Sequence of chain 1.C:
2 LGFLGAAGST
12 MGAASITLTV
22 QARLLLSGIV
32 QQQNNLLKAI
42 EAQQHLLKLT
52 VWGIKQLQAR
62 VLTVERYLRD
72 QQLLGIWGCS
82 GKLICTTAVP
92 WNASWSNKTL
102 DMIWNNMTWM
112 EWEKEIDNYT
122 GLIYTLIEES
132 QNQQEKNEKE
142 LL

Sequence of chain 1.B:
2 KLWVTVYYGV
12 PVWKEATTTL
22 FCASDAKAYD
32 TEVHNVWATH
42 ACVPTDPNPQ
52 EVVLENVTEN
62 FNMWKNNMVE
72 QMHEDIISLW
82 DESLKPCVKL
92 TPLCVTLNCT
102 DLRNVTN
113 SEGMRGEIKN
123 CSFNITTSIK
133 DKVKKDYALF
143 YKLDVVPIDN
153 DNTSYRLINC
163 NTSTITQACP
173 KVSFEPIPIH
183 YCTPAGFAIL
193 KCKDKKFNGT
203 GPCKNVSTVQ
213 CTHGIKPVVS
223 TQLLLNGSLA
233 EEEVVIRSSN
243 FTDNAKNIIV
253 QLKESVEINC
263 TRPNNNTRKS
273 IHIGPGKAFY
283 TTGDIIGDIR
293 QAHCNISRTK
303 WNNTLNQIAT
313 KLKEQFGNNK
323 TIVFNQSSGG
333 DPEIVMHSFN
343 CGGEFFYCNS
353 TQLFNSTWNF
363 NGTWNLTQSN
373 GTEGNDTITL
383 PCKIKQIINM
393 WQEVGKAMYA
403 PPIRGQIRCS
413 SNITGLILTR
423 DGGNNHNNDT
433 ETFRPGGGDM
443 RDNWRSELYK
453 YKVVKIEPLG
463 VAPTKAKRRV

Binding-site contacts:
Ligand atom C2 contacts residue ASN57 of chain 1.B at 2.5 Å.
Ligand atom C8 contacts residue SER10 of chain 1.C at 3.4 Å.
Ligand atom C7 contacts residue GLU56 of chain 1.B at 3.7 Å.
Ligand atom C2 contacts residue GLU56 of chain 1.B at 4.2 Å.
Ligand atom N2 contacts residue GLU56 of chain 1.B at 3.1 Å (salt-bridge).
Ligand atom O7 contacts residue ASN57 of chain 1.B at 2.9 Å (h-bond).
Ligand atom C8 contacts residue GLY6 of chain 1.C at 4.4 Å.
Ligand atom O7 contacts residue SER10 of chain 1.C at 3.0 Å (h-bond).
Ligand atom C3 contacts residue GLU56 of chain 1.B at 4.3 Å.
Ligand atom C5 contacts residue ASN57 of chain 1.B at 3.6 Å.
Ligand atom C8 contacts residue GLU56 of chain 1.B at 3.6 Å.
Ligand atom O7 contacts residue GLU56 of chain 1.B at 3.6 Å (salt-bridge).
Ligand atom C3 contacts residue ASN57 of chain 1.B at 3.8 Å.
Ligand atom C1 contacts residue ASN57 of chain 1.B at 1.4 Å.
Ligand atom C4 contacts residue ASN57 of chain 1.B at 4.2 Å.
Ligand atom O5 contacts residue ASN57 of chain 1.B at 2.4 Å (h-bond).
Ligand atom N2 contacts residue ASN57 of chain 1.B at 2.9 Å (h-bond).
Ligand atom C7 contacts residue SER10 of chain 1.C at 3.4 Å.
Ligand atom O7 contacts residue GLY9 of chain 1.C at 3.7 Å.
Ligand atom C7 contacts residue ASN57 of chain 1.B at 3.3 Å.
Ligand atom O3 contacts residue GLU56 of chain 1.B at 4.5 Å.

This protein binds this small molecule.
Small molecule (SMILES): CC(=O)N[C@H]1[C@H](O[C@H]2[C@H](O)[C@@H](NC(C)=O)CO[C@@H]2CO)O[C@H](CO)[C@@H](O[C@@H]2O[C@H](CO)[C@@H](O)[C@H](O)[C@@H]2O)[C@@H]1O